Sequence of chain 6.A:
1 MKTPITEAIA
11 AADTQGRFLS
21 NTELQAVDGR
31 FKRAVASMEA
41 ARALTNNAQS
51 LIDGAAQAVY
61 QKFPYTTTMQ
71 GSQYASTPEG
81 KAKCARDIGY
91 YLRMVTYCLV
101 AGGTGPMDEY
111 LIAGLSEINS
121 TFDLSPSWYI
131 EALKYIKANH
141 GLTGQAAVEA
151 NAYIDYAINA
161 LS

Sequence of chain 6.B:
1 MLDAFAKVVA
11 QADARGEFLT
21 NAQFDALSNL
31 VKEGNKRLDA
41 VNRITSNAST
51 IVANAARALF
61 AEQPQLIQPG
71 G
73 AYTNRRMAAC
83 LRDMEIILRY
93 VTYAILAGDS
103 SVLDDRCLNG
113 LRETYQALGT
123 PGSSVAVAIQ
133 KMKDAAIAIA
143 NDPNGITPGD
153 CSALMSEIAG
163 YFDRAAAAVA

The protein below binds the small molecule below.
Small molecule (SMILES): N[C@@H](CCCC[NH3+])C(=O)O

Binding-site contacts:
Ligand atom O contacts residue GLU17 of chain 6.B at 3.4 Å (salt-bridge).
Ligand atom CE contacts residue THR45 of chain 6.A at 3.7 Å.
Ligand atom C contacts residue GLU17 of chain 6.B at 3.9 Å.
Ligand atom CD contacts residue PHE18 of chain 6.B at 3.9 Å (hydrophobic).
Ligand atom NZ contacts residue THR45 of chain 6.A at 3.7 Å.
Ligand atom CG contacts residue PHE18 of chain 6.B at 3.6 Å (hydrophobic).
Ligand atom CG contacts residue THR20 of chain 6.B at 4.4 Å.
Ligand atom CB contacts residue PHE18 of chain 6.B at 3.3 Å (hydrophobic).
Ligand atom OXT contacts residue GLU17 of chain 6.B at 3.4 Å.
Ligand atom CE contacts residue PHE18 of chain 6.B at 4.2 Å (hydrophobic).
Ligand atom CG contacts residue LEU19 of chain 6.B at 3.7 Å (hydrophobic).
Ligand atom CE contacts residue LEU19 of chain 6.B at 4.4 Å (hydrophobic).
Ligand atom CD contacts residue LEU19 of chain 6.B at 4.5 Å (hydrophobic).